Binding-site contacts:
Ligand atom N18 contacts residue VAL119 of chain 1.A at 2.9 Å (h-bond).
Ligand atom C13 contacts residue VAL119 of chain 1.A at 3.8 Å (hydrophobic).
Ligand atom O24 contacts residue LYS63 of chain 1.A at 3.8 Å.
Ligand atom C14 contacts residue VAL48 of chain 1.A at 3.6 Å (hydrophobic).
Ligand atom N16 contacts residue VAL119 of chain 1.A at 3.7 Å.
Ligand atom C9 contacts residue GLY121 of chain 1.A at 3.7 Å.
Ligand atom C6 contacts residue LEU169 of chain 1.A at 3.5 Å (hydrophobic).
Ligand atom C21 contacts residue ALA95 of chain 1.A at 3.8 Å (hydrophobic).
Ligand atom N16 contacts residue GLU117 of chain 1.A at 2.8 Å (salt-bridge).
Ligand atom C8 contacts residue LEU169 of chain 1.A at 3.8 Å (hydrophobic).
Ligand atom C10 contacts residue LEU169 of chain 1.A at 3.7 Å (hydrophobic).
Ligand atom C21 contacts residue MET116 of chain 1.A at 3.7 Å (hydrophobic).
Ligand atom C8 contacts residue GLY121 of chain 1.A at 3.7 Å.
Ligand atom N7 contacts residue ILE40 of chain 1.A at 3.4 Å.
Ligand atom O25 contacts residue ASN167 of chain 1.A at 2.6 Å (h-bond).
Ligand atom O24 contacts residue VAL48 of chain 1.A at 3.7 Å.
Ligand atom C1 contacts residue ALA41 of chain 1.A at 3.5 Å (hydrophobic).
Ligand atom C15 contacts residue ALA61 of chain 1.A at 3.6 Å (hydrophobic).
Ligand atom N26 contacts residue LYS63 of chain 1.A at 3.5 Å.
Ligand atom O25 contacts residue ASP180 of chain 1.A at 3.5 Å (salt-bridge).
Ligand atom CL22 contacts residue GLY121 of chain 1.A at 3.1 Å.
Ligand atom N26 contacts residue THR179 of chain 1.A at 2.9 Å (h-bond).
Ligand atom C6 contacts residue ILE40 of chain 1.A at 3.4 Å (hydrophobic).
Ligand atom N16 contacts residue ALA61 of chain 1.A at 3.5 Å.
Ligand atom C10 contacts residue ILE40 of chain 1.A at 3.5 Å (hydrophobic).
Ligand atom N26 contacts residue ASP180 of chain 1.A at 3.8 Å.
Ligand atom C20 contacts residue VAL48 of chain 1.A at 3.7 Å (hydrophobic).
Ligand atom C9 contacts residue ILE40 of chain 1.A at 3.5 Å (hydrophobic).
Ligand atom C20 contacts residue THR179 of chain 1.A at 3.5 Å.
Ligand atom N18 contacts residue GLU117 of chain 1.A at 3.6 Å (salt-bridge).
Ligand atom C13 contacts residue LEU169 of chain 1.A at 3.9 Å (hydrophobic).
Ligand atom C8 contacts residue ILE40 of chain 1.A at 3.5 Å (hydrophobic).
Ligand atom N12 contacts residue VAL119 of chain 1.A at 3.1 Å (h-bond).
Ligand atom C21 contacts residue THR179 of chain 1.A at 3.2 Å.
Ligand atom N11 contacts residue ILE40 of chain 1.A at 3.4 Å.
Ligand atom N7 contacts residue LEU169 of chain 1.A at 3.7 Å.
Ligand atom N11 contacts residue LEU169 of chain 1.A at 3.5 Å.
Ligand atom CL22 contacts residue VAL119 of chain 1.A at 3.2 Å.
Ligand atom C2 contacts residue ALA41 of chain 1.A at 3.6 Å (hydrophobic).
Ligand atom C9 contacts residue LEU169 of chain 1.A at 3.8 Å (hydrophobic).

A protein and the small-molecule ligand that binds it are described below.
Small molecule (SMILES): NS(=O)(=O)c1ccc(-c2ncc(Cl)c(Nc3cc(C4CC4)[nH]n3)n2)s1

Sequence of chain 1.A:
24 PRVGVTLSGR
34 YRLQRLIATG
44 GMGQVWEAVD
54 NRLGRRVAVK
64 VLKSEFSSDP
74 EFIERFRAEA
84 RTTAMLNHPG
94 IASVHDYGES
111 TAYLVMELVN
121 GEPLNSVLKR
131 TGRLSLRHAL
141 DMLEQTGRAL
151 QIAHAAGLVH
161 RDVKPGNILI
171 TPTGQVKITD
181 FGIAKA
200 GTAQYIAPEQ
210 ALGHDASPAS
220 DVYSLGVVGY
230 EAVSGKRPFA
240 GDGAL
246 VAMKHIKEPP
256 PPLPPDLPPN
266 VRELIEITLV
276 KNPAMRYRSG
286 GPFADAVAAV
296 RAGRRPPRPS